A protein and the small-molecule ligand that binds it are described below.
Small molecule (SMILES): CC(=O)N[C@@H]1[C@@H](O)[C@H](O)[C@@H](CO)O[C@H]1O

Sequence of chain 1.B:
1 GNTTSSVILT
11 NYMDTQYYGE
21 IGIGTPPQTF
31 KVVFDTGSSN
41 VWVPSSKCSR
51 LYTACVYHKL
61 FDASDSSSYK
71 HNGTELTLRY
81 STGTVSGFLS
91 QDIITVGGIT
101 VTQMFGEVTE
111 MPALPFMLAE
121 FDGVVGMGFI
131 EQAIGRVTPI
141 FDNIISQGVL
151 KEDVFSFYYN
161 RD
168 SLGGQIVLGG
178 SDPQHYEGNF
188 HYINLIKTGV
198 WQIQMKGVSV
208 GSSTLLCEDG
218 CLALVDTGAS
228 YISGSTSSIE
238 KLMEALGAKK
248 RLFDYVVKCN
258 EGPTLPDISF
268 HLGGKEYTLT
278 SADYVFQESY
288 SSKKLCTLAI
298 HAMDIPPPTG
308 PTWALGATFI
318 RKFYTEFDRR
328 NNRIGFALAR

Binding-site contacts:
Ligand atom O7 contacts residue ASN72 of chain 1.B at 2.8 Å (h-bond).
Ligand atom C1 contacts residue LEU89 of chain 1.B at 4.3 Å (hydrophobic).
Ligand atom O5 contacts residue ASN72 of chain 1.B at 3.2 Å (h-bond).
Ligand atom C8 contacts residue ASN72 of chain 1.B at 3.9 Å.
Ligand atom C2 contacts residue ASN72 of chain 1.B at 3.2 Å.
Ligand atom C1 contacts residue THR74 of chain 1.B at 3.4 Å.
Ligand atom C2 contacts residue THR74 of chain 1.B at 4.4 Å.
Ligand atom C6 contacts residue MET104 of chain 1.B at 4.5 Å (hydrophobic).
Ligand atom N2 contacts residue ASN72 of chain 1.B at 3.5 Å (h-bond).
Ligand atom C1 contacts residue ASN72 of chain 1.B at 2.7 Å.
Ligand atom C6 contacts residue LEU89 of chain 1.B at 4.3 Å (hydrophobic).
Ligand atom C5 contacts residue LEU89 of chain 1.B at 4.4 Å (hydrophobic).
Ligand atom O5 contacts residue THR74 of chain 1.B at 4.4 Å.
Ligand atom C7 contacts residue ASN72 of chain 1.B at 3.3 Å.
Ligand atom O5 contacts residue LEU89 of chain 1.B at 3.7 Å.
Ligand atom O5 contacts residue MET104 of chain 1.B at 4.4 Å.
Ligand atom O6 contacts residue MET104 of chain 1.B at 4.0 Å.
Ligand atom N2 contacts residue THR74 of chain 1.B at 4.2 Å.
Ligand atom C6 contacts residue GLY135 of chain 1.B at 4.4 Å.